A protein and the small-molecule ligand that binds it are described below.
Small molecule (SMILES): CC(C)[C@H](NC(=O)[C@H](CCCN=C(N)N)NC(=O)[C@@H](N)CCC(=O)O)C(=O)N[C@H](C=O)CCCCN

Sequence of chain 36.B:
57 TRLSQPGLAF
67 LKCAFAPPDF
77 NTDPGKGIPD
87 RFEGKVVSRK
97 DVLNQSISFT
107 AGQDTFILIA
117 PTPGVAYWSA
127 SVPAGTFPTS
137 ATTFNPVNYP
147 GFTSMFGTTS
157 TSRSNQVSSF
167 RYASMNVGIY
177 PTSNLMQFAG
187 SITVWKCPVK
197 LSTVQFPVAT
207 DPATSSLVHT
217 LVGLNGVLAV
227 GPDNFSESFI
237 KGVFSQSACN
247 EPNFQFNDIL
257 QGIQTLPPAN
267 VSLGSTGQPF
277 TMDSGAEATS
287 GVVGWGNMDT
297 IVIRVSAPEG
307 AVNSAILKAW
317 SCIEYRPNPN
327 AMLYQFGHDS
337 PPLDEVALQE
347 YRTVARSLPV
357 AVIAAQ

Binding-site contacts:
Ligand atom CG2 contacts residue PHE76 of chain 36.B at 3.8 Å (hydrophobic).